Binding-site contacts:
Ligand atom C1 contacts residue ASN282 of chain 1.A at 1.5 Å.
Ligand atom O6 contacts residue ASN282 of chain 1.A at 4.3 Å.
Ligand atom O7 contacts residue ASN282 of chain 1.A at 3.8 Å.
Ligand atom O5 contacts residue ASN282 of chain 1.A at 2.4 Å (h-bond).
Ligand atom C4 contacts residue ASN282 of chain 1.A at 4.3 Å.
Ligand atom C2 contacts residue ASN282 of chain 1.A at 2.5 Å.
Ligand atom C7 contacts residue ASN282 of chain 1.A at 3.6 Å.
Ligand atom C5 contacts residue ASN282 of chain 1.A at 3.7 Å.
Ligand atom N2 contacts residue ASN282 of chain 1.A at 2.9 Å (h-bond).
Ligand atom C3 contacts residue ASN282 of chain 1.A at 3.8 Å.

This protein binds this small molecule.
Small molecule (SMILES): CC(=O)N[C@@H]1[C@@H](O)[C@H](O)[C@@H](CO)O[C@H]1O

Sequence of chain 1.A:
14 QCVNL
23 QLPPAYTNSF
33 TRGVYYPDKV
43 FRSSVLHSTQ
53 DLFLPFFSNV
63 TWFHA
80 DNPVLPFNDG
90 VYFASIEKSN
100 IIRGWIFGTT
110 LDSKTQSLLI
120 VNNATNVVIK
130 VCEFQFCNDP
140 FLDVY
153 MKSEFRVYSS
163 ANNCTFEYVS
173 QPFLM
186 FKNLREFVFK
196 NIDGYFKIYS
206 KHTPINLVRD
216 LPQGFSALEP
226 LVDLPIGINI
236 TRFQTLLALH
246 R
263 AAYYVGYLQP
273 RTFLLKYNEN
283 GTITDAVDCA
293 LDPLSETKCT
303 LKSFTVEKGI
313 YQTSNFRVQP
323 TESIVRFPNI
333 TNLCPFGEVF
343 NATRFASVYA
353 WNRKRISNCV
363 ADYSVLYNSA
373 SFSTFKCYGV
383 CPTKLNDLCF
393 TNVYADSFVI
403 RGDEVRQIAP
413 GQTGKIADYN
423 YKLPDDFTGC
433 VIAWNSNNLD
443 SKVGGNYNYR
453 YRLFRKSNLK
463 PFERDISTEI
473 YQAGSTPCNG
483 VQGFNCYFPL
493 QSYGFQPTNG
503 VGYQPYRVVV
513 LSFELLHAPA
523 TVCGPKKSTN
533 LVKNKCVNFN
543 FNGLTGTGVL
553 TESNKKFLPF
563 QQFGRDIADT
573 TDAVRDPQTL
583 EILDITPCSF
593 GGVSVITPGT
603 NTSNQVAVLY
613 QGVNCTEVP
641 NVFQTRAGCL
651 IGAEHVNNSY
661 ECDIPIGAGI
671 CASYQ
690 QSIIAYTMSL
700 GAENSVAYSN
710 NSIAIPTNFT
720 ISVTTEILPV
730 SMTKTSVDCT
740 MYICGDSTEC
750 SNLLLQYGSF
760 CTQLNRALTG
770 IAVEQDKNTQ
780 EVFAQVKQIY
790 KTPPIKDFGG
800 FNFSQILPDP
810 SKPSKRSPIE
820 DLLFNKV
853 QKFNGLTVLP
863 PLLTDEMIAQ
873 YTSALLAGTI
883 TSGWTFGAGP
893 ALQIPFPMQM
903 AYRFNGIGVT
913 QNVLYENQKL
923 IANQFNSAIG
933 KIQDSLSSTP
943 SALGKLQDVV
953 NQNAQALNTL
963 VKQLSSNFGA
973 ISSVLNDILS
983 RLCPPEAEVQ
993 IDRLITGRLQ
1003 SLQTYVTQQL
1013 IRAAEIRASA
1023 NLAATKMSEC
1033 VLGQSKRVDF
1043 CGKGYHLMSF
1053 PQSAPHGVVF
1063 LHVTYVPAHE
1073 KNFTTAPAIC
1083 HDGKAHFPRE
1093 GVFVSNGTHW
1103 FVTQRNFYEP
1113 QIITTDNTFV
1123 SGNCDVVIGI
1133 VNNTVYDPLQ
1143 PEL